Sequence of chain 17.E:
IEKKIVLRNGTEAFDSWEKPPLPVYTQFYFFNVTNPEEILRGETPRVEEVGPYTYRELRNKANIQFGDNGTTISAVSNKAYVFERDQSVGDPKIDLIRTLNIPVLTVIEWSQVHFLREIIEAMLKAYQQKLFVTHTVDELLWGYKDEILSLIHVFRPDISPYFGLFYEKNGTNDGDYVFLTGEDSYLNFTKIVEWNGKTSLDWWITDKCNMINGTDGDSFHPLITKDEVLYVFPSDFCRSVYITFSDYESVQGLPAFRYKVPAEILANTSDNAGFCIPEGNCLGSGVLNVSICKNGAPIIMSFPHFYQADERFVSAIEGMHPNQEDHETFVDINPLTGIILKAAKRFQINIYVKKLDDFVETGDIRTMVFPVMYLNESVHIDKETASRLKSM

The small molecule below binds the protein below.
Small molecule (SMILES): CC(=O)N[C@H]1[C@H](O[C@H]2[C@H](O)[C@@H](NC(C)=O)CO[C@@H]2CO)O[C@H](CO)[C@@H](O[C@@H]2O[C@H](CO)[C@@H](O)[C@H](O)[C@@H]2O)[C@@H]1O

Binding-site contacts:
Ligand atom C7 contacts residue ARG251 of chain 17.E at 4.0 Å.
Ligand atom O6 contacts residue TYR243 of chain 17.E at 4.0 Å.
Ligand atom C5 contacts residue LYS220 of chain 17.E at 4.0 Å.
Ligand atom C2 contacts residue ASN225 of chain 17.E at 2.5 Å.
Ligand atom C4 contacts residue ASN225 of chain 17.E at 4.2 Å.
Ligand atom N2 contacts residue ASN225 of chain 17.E at 3.0 Å (h-bond).
Ligand atom C5 contacts residue ASN225 of chain 17.E at 3.6 Å.
Ligand atom C3 contacts residue MET223 of chain 17.E at 3.7 Å (hydrophobic).
Ligand atom C1 contacts residue ASN225 of chain 17.E at 1.4 Å.
Ligand atom N2 contacts residue LYS220 of chain 17.E at 4.1 Å.
Ligand atom O5 contacts residue LYS220 of chain 17.E at 3.4 Å.
Ligand atom C5 contacts residue MET223 of chain 17.E at 4.0 Å (hydrophobic).
Ligand atom C4 contacts residue LYS220 of chain 17.E at 3.4 Å.
Ligand atom O4 contacts residue LYS220 of chain 17.E at 4.2 Å.
Ligand atom O3 contacts residue LYS220 of chain 17.E at 3.8 Å.
Ligand atom O7 contacts residue ARG251 of chain 17.E at 4.3 Å.
Ligand atom C8 contacts residue SER252 of chain 17.E at 3.4 Å.
Ligand atom O7 contacts residue SER252 of chain 17.E at 2.9 Å (h-bond).
Ligand atom C6 contacts residue ASP283 of chain 17.E at 3.8 Å.
Ligand atom C8 contacts residue MET223 of chain 17.E at 3.3 Å (hydrophobic).
Ligand atom O7 contacts residue LYS220 of chain 17.E at 4.0 Å.
Ligand atom O3 contacts residue ASP283 of chain 17.E at 4.3 Å.
Ligand atom C6 contacts residue LYS220 of chain 17.E at 4.0 Å.
Ligand atom C2 contacts residue ASP283 of chain 17.E at 3.8 Å.
Ligand atom O7 contacts residue ASN225 of chain 17.E at 2.9 Å (h-bond).
Ligand atom O4 contacts residue MET223 of chain 17.E at 3.7 Å.
Ligand atom C2 contacts residue LYS220 of chain 17.E at 3.7 Å.
Ligand atom C3 contacts residue ASN225 of chain 17.E at 3.8 Å.
Ligand atom C7 contacts residue MET223 of chain 17.E at 3.6 Å (hydrophobic).
Ligand atom C4 contacts residue MET223 of chain 17.E at 4.0 Å (hydrophobic).
Ligand atom C1 contacts residue LYS220 of chain 17.E at 4.2 Å.
Ligand atom C8 contacts residue ARG251 of chain 17.E at 3.5 Å.
Ligand atom O7 contacts residue MET223 of chain 17.E at 3.5 Å.
Ligand atom C3 contacts residue LYS220 of chain 17.E at 4.1 Å.
Ligand atom C7 contacts residue ASN225 of chain 17.E at 3.1 Å.
Ligand atom O5 contacts residue ASN225 of chain 17.E at 2.3 Å (h-bond).
Ligand atom O6 contacts residue ASP283 of chain 17.E at 3.8 Å.
Ligand atom C1 contacts residue LYS220 of chain 17.E at 4.0 Å.
Ligand atom C7 contacts residue SER252 of chain 17.E at 3.5 Å.
Ligand atom N2 contacts residue MET223 of chain 17.E at 3.8 Å.